Binding-site contacts:
Ligand atom C21 contacts residue PRO28 of chain 1.A at 3.8 Å (hydrophobic).
Ligand atom C30 contacts residue PHE95 of chain 1.A at 3.7 Å (hydrophobic).
Ligand atom C6 contacts residue ASN86 of chain 1.A at 3.4 Å.
Ligand atom C22 contacts residue PRO28 of chain 1.A at 3.9 Å (hydrophobic).
Ligand atom F25 contacts residue LEU27 of chain 1.A at 3.5 Å.
Ligand atom C7 contacts residue VAL92 of chain 1.A at 3.9 Å (hydrophobic).
Ligand atom C8 contacts residue VAL92 of chain 1.A at 3.8 Å (hydrophobic).
Ligand atom C20 contacts residue VAL92 of chain 1.A at 3.9 Å (hydrophobic).
Ligand atom C9 contacts residue VAL92 of chain 1.A at 3.9 Å (hydrophobic).
Ligand atom C1 contacts residue PRO28 of chain 1.A at 3.6 Å (hydrophobic).
Ligand atom C8 contacts residue LEU38 of chain 1.A at 3.6 Å (hydrophobic).
Ligand atom O16 contacts residue ARG91 of chain 1.A at 3.0 Å (salt-bridge).
Ligand atom C19 contacts residue PRO28 of chain 1.A at 3.6 Å (hydrophobic).
Ligand atom C32 contacts residue LEU38 of chain 1.A at 3.9 Å (hydrophobic).
Ligand atom C20 contacts residue PRO28 of chain 1.A at 3.8 Å (hydrophobic).
Ligand atom C1 contacts residue VAL92 of chain 1.A at 3.5 Å (hydrophobic).
Ligand atom N18 contacts residue PRO28 of chain 1.A at 3.8 Å.
Ligand atom C7 contacts residue LEU38 of chain 1.A at 3.9 Å (hydrophobic).
Ligand atom C2 contacts residue VAL92 of chain 1.A at 3.6 Å (hydrophobic).
Ligand atom C5 contacts residue ILE40 of chain 1.A at 3.7 Å (hydrophobic).
Ligand atom C6 contacts residue ILE40 of chain 1.A at 3.7 Å (hydrophobic).
Ligand atom N4 contacts residue VAL33 of chain 1.A at 3.7 Å.
Ligand atom C14 contacts residue LEU38 of chain 1.A at 3.9 Å (hydrophobic).
Ligand atom C31 contacts residue PRO24 of chain 1.A at 3.8 Å (hydrophobic).
Ligand atom C2 contacts residue ASN86 of chain 1.A at 3.8 Å.
Ligand atom C5 contacts residue ASN86 of chain 1.A at 3.9 Å.
Ligand atom C21 contacts residue ARG91 of chain 1.A at 3.8 Å.
Ligand atom C2 contacts residue VAL33 of chain 1.A at 3.7 Å (hydrophobic).
Ligand atom C9 contacts residue LEU38 of chain 1.A at 3.9 Å (hydrophobic).
Ligand atom C23 contacts residue PRO28 of chain 1.A at 3.9 Å (hydrophobic).
Ligand atom C30 contacts residue ARG91 of chain 1.A at 3.8 Å.
Ligand atom O3 contacts residue ASN86 of chain 1.A at 3.0 Å (h-bond).
Ligand atom N28 contacts residue LEU27 of chain 1.A at 3.6 Å.
Ligand atom C17 contacts residue ARG91 of chain 1.A at 3.6 Å.
Ligand atom C1 contacts residue PHE29 of chain 1.A at 3.8 Å (hydrophobic).
Ligand atom O3 contacts residue VAL92 of chain 1.A at 3.9 Å.
Ligand atom C27 contacts residue LEU27 of chain 1.A at 3.5 Å (hydrophobic).
Ligand atom C24 contacts residue PRO28 of chain 1.A at 3.5 Å (hydrophobic).
Ligand atom F25 contacts residue PRO28 of chain 1.A at 3.4 Å.
Ligand atom C32 contacts residue PRO28 of chain 1.A at 3.9 Å (hydrophobic).

Sequence of chain 1.A:
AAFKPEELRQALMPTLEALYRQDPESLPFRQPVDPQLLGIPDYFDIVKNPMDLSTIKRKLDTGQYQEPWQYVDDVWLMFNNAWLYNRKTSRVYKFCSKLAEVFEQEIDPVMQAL

This small molecule binds to this protein.
Small molecule (SMILES): CC(=O)N1CCc2c(c(Nc3ccc(-c4cnn(C)c4)cc3F)nn2[C@H]2CCOC2)C1